Sequence of chain 2.A:
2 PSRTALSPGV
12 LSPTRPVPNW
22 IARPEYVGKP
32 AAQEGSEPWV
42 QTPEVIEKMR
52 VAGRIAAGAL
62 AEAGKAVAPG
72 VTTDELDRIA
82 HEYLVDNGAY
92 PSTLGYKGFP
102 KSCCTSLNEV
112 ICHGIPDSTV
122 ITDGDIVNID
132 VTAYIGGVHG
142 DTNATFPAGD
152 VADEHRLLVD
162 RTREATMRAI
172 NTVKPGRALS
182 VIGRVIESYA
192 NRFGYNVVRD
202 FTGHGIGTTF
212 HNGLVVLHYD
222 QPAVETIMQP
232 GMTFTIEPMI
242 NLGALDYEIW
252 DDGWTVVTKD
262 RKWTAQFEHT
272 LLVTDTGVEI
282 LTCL

This protein binds this small molecule.
Small molecule (SMILES): CO[C@@H](C(=O)NC1Cc2ccccc2C1)[C@H](O)[C@@H](O)[C@H](O)/C=C/C(C)(C)C

Binding-site contacts:
Ligand atom C05 contacts residue ASP131 of chain 2.A at 3.5 Å.
Ligand atom O1 contacts residue NI1 of chain 2.D at 2.1 Å (h-bond).
Ligand atom C20 contacts residue ASP201 of chain 2.A at 3.5 Å.
Ligand atom O3 contacts residue NI1 of chain 2.C at 2.1 Å (h-bond).
Ligand atom O2 contacts residue ASP142 of chain 2.A at 3.6 Å.
Ligand atom O1 contacts residue ASP142 of chain 2.A at 3.0 Å (salt-bridge).
Ligand atom O2 contacts residue HIS212 of chain 2.A at 2.7 Å (h-bond).
Ligand atom C06 contacts residue NI1 of chain 2.C at 3.3 Å.
Ligand atom N contacts residue THR203 of chain 2.A at 3.0 Å (h-bond).
Ligand atom O3 contacts residue ASP142 of chain 2.A at 3.3 Å (salt-bridge).
Ligand atom O5 contacts residue HIS114 of chain 2.A at 2.8 Å (h-bond).
Ligand atom O2 contacts residue HIS205 of chain 2.A at 2.8 Å (h-bond).
Ligand atom C21 contacts residue GLU238 of chain 2.A at 3.5 Å.
Ligand atom C09 contacts residue CYS105 of chain 2.A at 3.5 Å (hydrophobic).
Ligand atom O5 contacts residue GLU238 of chain 2.A at 3.4 Å (salt-bridge).
Ligand atom C14 contacts residue THR203 of chain 2.A at 3.0 Å.
Ligand atom C05 contacts residue NI1 of chain 2.C at 3.1 Å.
Ligand atom C17 contacts residue THR203 of chain 2.A at 3.3 Å.
Ligand atom O3 contacts residue GLU269 of chain 2.A at 3.0 Å (salt-bridge).
Ligand atom O1 contacts residue ASP131 of chain 2.A at 2.8 Å (salt-bridge).
Ligand atom C11 contacts residue HIS114 of chain 2.A at 3.7 Å.
Ligand atom O3 contacts residue NI1 of chain 2.D at 2.0 Å (h-bond).
Ligand atom O2 contacts residue GLU238 of chain 2.A at 3.3 Å (salt-bridge).
Ligand atom O2 contacts residue NI1 of chain 2.C at 2.4 Å (h-bond).
Ligand atom C06 contacts residue HIS212 of chain 2.A at 3.5 Å.
Ligand atom O3 contacts residue ASP131 of chain 2.A at 3.1 Å (salt-bridge).
Ligand atom C07 contacts residue GLU238 of chain 2.A at 3.3 Å.
Ligand atom O1 contacts residue THR133 of chain 2.A at 3.5 Å (h-bond).
Ligand atom C13 contacts residue THR203 of chain 2.A at 3.3 Å.
Ligand atom C04 contacts residue NI1 of chain 2.D at 3.0 Å.
Ligand atom O4 contacts residue HIS114 of chain 2.A at 2.9 Å (h-bond).
Ligand atom C15 contacts residue THR203 of chain 2.A at 3.4 Å.
Ligand atom O3 contacts residue GLU238 of chain 2.A at 2.6 Å (salt-bridge).
Ligand atom C21 contacts residue HIS114 of chain 2.A at 3.5 Å.
Ligand atom C16 contacts residue THR203 of chain 2.A at 3.6 Å.
Ligand atom C04 contacts residue NI1 of chain 2.C at 3.6 Å.
Ligand atom C02 contacts residue PHE211 of chain 2.A at 3.6 Å (hydrophobic).
Ligand atom C05 contacts residue NI1 of chain 2.D at 3.0 Å.
Ligand atom C08 contacts residue TYR97 of chain 2.A at 3.3 Å (hydrophobic).
Ligand atom C05 contacts residue GLU238 of chain 2.A at 3.4 Å.